A small-molecule ligand and the protein it binds are described below.
Small molecule (SMILES): CC(=O)N[C@H]1[C@H](O[C@H]2[C@H](O)[C@@H](NC(C)=O)CO[C@@H]2CO)O[C@H](CO)[C@@H](O)[C@@H]1O

Binding-site contacts:
Ligand atom C8 contacts residue NAG1 of chain 1.Q at 3.8 Å.
Ligand atom O7 contacts residue SER357 of chain 1.A at 4.0 Å.
Ligand atom C3 contacts residue ASN332 of chain 1.A at 3.8 Å.
Ligand atom O7 contacts residue ASN332 of chain 1.A at 3.4 Å (h-bond).
Ligand atom N2 contacts residue ASN332 of chain 1.A at 2.8 Å (h-bond).
Ligand atom C4 contacts residue NAG2 of chain 1.Q at 3.8 Å.
Ligand atom C6 contacts residue NAG2 of chain 1.Q at 4.2 Å.
Ligand atom C1 contacts residue ASN332 of chain 1.A at 1.4 Å.
Ligand atom C5 contacts residue NAG2 of chain 1.Q at 3.8 Å.
Ligand atom C1 contacts residue SER333 of chain 1.A at 4.5 Å.
Ligand atom O7 contacts residue NAG1 of chain 1.Q at 3.0 Å (h-bond).
Ligand atom C8 contacts residue ASN332 of chain 1.A at 4.4 Å.
Ligand atom O7 contacts residue ASN355 of chain 1.A at 3.8 Å.
Ligand atom C7 contacts residue ASN332 of chain 1.A at 3.3 Å.
Ligand atom C8 contacts residue THR341 of chain 1.A at 3.7 Å.
Ligand atom O5 contacts residue NAG1 of chain 1.PA at 4.4 Å.
Ligand atom O5 contacts residue ASN332 of chain 1.A at 2.4 Å (h-bond).
Ligand atom C4 contacts residue ASN332 of chain 1.A at 4.3 Å.
Ligand atom C5 contacts residue ASN332 of chain 1.A at 3.7 Å.
Ligand atom C7 contacts residue NAG1 of chain 1.Q at 3.7 Å.
Ligand atom C2 contacts residue ASN332 of chain 1.A at 2.4 Å.
Ligand atom O3 contacts residue NAG1 of chain 1.Q at 4.1 Å.
Ligand atom C3 contacts residue NAG2 of chain 1.Q at 4.2 Å.
Ligand atom O4 contacts residue NAG2 of chain 1.Q at 3.0 Å (h-bond).

Sequence of chain 1.A:
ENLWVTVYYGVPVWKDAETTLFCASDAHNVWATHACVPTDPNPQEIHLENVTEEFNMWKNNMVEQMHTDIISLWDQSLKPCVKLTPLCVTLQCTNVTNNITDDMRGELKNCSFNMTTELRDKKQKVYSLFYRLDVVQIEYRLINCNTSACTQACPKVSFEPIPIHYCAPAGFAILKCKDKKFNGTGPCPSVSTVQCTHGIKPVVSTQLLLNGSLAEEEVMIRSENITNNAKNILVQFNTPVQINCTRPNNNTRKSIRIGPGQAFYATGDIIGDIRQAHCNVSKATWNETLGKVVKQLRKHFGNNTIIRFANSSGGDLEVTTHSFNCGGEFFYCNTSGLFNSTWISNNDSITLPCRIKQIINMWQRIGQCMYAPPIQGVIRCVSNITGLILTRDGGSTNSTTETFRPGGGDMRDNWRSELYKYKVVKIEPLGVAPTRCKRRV